Sequence of chain 1.K:
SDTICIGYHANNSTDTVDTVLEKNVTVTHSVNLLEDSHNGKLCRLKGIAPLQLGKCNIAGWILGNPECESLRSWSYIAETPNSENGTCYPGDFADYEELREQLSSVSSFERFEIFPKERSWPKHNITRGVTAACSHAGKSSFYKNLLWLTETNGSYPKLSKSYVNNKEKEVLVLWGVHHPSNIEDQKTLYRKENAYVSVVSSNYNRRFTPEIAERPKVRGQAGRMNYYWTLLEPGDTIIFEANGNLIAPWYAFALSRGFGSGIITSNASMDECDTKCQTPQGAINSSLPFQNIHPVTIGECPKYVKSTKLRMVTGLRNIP

Binding-site contacts:
Ligand atom C5 contacts residue ASN157 of chain 1.K at 3.7 Å.
Ligand atom C8 contacts residue ASN157 of chain 1.K at 4.4 Å.
Ligand atom O7 contacts residue ASN157 of chain 1.K at 3.3 Å (h-bond).
Ligand atom C4 contacts residue ASN157 of chain 1.K at 4.2 Å.
Ligand atom O5 contacts residue ASN157 of chain 1.K at 2.4 Å (h-bond).
Ligand atom C1 contacts residue ASN157 of chain 1.K at 1.4 Å.
Ligand atom C2 contacts residue ASN157 of chain 1.K at 2.4 Å.
Ligand atom N2 contacts residue ASN157 of chain 1.K at 2.9 Å (h-bond).
Ligand atom C3 contacts residue ASN157 of chain 1.K at 3.8 Å.
Ligand atom C7 contacts residue ASN157 of chain 1.K at 3.2 Å.

A small-molecule ligand and the protein it binds are described below.
Small molecule (SMILES): CC(=O)N[C@@H]1[C@@H](O)[C@H](O)[C@@H](CO)O[C@H]1O